This protein binds this small molecule.
Small molecule (SMILES): CC(=O)N[C@H]1[C@H](O[C@H]2[C@H](O)[C@@H](NC(C)=O)CO[C@@H]2CO[C@H]2O[C@@H](C)[C@@H](O)[C@@H](O)[C@@H]2O)O[C@H](CO)[C@@H](O)[C@@H]1O

Sequence of chain 1.B:
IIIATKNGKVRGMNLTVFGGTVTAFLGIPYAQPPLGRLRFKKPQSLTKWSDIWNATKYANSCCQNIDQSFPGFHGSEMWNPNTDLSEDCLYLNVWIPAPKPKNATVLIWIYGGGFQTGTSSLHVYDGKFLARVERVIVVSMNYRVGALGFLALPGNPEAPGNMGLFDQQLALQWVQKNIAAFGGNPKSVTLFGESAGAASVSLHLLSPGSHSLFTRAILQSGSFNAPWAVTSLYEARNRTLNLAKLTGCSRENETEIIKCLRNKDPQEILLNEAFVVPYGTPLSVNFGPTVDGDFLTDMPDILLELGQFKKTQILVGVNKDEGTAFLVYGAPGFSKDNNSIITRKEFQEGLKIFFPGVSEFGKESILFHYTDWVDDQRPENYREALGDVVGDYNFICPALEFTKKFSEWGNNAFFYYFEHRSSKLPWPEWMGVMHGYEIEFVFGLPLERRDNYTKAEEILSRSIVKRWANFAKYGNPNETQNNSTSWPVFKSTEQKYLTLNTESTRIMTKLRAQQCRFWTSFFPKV

Binding-site contacts:
Ligand atom C6 contacts residue PHE278 of chain 1.B at 3.9 Å (hydrophobic).
Ligand atom C5 contacts residue ASN241 of chain 1.B at 3.7 Å.
Ligand atom O5 contacts residue ASN241 of chain 1.B at 2.4 Å (h-bond).
Ligand atom C1 contacts residue ASN245 of chain 1.B at 4.1 Å.
Ligand atom O4 contacts residue PHE278 of chain 1.B at 2.4 Å (h-bond).
Ligand atom C6 contacts residue TYR282 of chain 1.B at 4.2 Å (hydrophobic).
Ligand atom O3 contacts residue LEU249 of chain 1.B at 3.6 Å.
Ligand atom O4 contacts residue ASN245 of chain 1.B at 4.3 Å.
Ligand atom O3 contacts residue PRO281 of chain 1.B at 4.0 Å.
Ligand atom C1 contacts residue ASN245 of chain 1.B at 4.2 Å.
Ligand atom C7 contacts residue TYR237 of chain 1.B at 3.7 Å (hydrophobic).
Ligand atom O7 contacts residue ASN241 of chain 1.B at 4.3 Å.
Ligand atom C5 contacts residue PHE278 of chain 1.B at 4.2 Å (hydrophobic).
Ligand atom O7 contacts residue TYR237 of chain 1.B at 3.2 Å.
Ligand atom C8 contacts residue ASN241 of chain 1.B at 3.8 Å.
Ligand atom C3 contacts residue ASN241 of chain 1.B at 3.8 Å.
Ligand atom C4 contacts residue ASN241 of chain 1.B at 4.3 Å.
Ligand atom C6 contacts residue PRO281 of chain 1.B at 3.8 Å (hydrophobic).
Ligand atom O4 contacts residue VAL279 of chain 1.B at 4.2 Å.
Ligand atom O5 contacts residue ASN245 of chain 1.B at 3.5 Å (h-bond).
Ligand atom O6 contacts residue ASN245 of chain 1.B at 3.3 Å (h-bond).
Ligand atom C4 contacts residue PHE278 of chain 1.B at 3.5 Å (hydrophobic).
Ligand atom C1 contacts residue ASN241 of chain 1.B at 1.4 Å.
Ligand atom C7 contacts residue ASN241 of chain 1.B at 3.5 Å.
Ligand atom C2 contacts residue ASN245 of chain 1.B at 3.6 Å.
Ligand atom N2 contacts residue ASN241 of chain 1.B at 2.8 Å (h-bond).
Ligand atom O4 contacts residue LEU249 of chain 1.B at 4.2 Å.
Ligand atom C2 contacts residue ASN241 of chain 1.B at 2.5 Å.
Ligand atom O6 contacts residue TYR282 of chain 1.B at 3.5 Å (h-bond).
Ligand atom O2 contacts residue ASN245 of chain 1.B at 3.7 Å.
Ligand atom O5 contacts residue PRO281 of chain 1.B at 4.3 Å.
Ligand atom C8 contacts residue TYR237 of chain 1.B at 3.1 Å (hydrophobic).
Ligand atom C6 contacts residue ASN245 of chain 1.B at 3.8 Å.
Ligand atom C5 contacts residue ASN245 of chain 1.B at 4.4 Å.
Ligand atom O3 contacts residue ASN245 of chain 1.B at 4.2 Å.